Sequence of chain 1.C:
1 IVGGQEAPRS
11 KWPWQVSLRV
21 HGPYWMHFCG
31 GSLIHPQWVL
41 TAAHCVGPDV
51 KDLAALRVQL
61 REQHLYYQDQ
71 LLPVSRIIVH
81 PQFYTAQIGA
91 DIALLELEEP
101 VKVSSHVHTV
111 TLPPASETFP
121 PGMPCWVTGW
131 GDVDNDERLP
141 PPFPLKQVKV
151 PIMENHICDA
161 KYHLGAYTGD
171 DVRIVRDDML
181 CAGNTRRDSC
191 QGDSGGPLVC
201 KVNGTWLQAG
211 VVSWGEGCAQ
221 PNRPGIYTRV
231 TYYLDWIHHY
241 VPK

Binding-site contacts:
Ligand atom O12 contacts residue GLY215 of chain 1.C at 3.3 Å (h-bond).
Ligand atom C2 contacts residue GLY215 of chain 1.C at 3.6 Å.
Ligand atom C3 contacts residue SER194 of chain 1.C at 3.7 Å.
Ligand atom C6 contacts residue VAL212 of chain 1.C at 3.5 Å (hydrophobic).
Ligand atom C5 contacts residue SER194 of chain 1.C at 3.6 Å.
Ligand atom C6 contacts residue SER189 of chain 1.C at 3.6 Å.
Ligand atom C16 contacts residue GLY215 of chain 1.C at 3.9 Å.
Ligand atom C7 contacts residue ASP188 of chain 1.C at 3.8 Å.
Ligand atom N8 contacts residue CYS218 of chain 1.C at 4.0 Å.
Ligand atom C26 contacts residue TYR84 of chain 1.A at 4.0 Å (hydrophobic).
Ligand atom O12 contacts residue GLY217 of chain 1.C at 3.2 Å (h-bond).
Ligand atom C9 contacts residue GLY215 of chain 1.C at 3.7 Å.
Ligand atom C7 contacts residue SER189 of chain 1.C at 3.8 Å.
Ligand atom C11 contacts residue GLY215 of chain 1.C at 3.1 Å.
Ligand atom C3 contacts residue GLN191 of chain 1.C at 3.7 Å.
Ligand atom C18 contacts residue GLY215 of chain 1.C at 3.3 Å.
Ligand atom N8 contacts residue GLY217 of chain 1.C at 3.5 Å (h-bond).
Ligand atom C5 contacts residue CYS190 of chain 1.C at 3.6 Å (hydrophobic).
Ligand atom O12 contacts residue GLU216 of chain 1.C at 3.7 Å.
Ligand atom C5 contacts residue GLN191 of chain 1.C at 3.9 Å.
Ligand atom C4 contacts residue TRP214 of chain 1.C at 3.6 Å (hydrophobic).
Ligand atom C22 contacts residue TRP214 of chain 1.C at 4.0 Å (hydrophobic).
Ligand atom C5 contacts residue VAL212 of chain 1.C at 3.5 Å (hydrophobic).
Ligand atom C16 contacts residue GLY217 of chain 1.C at 3.7 Å.
Ligand atom N8 contacts residue SER189 of chain 1.C at 2.8 Å (h-bond).
Ligand atom C26 contacts residue GLU216 of chain 1.C at 3.2 Å.
Ligand atom C7 contacts residue TRP214 of chain 1.C at 3.3 Å (hydrophobic).
Ligand atom C6 contacts residue CYS190 of chain 1.C at 4.0 Å (hydrophobic).
Ligand atom C3 contacts residue CYS190 of chain 1.C at 3.9 Å (hydrophobic).
Ligand atom C22 contacts residue TYR84 of chain 1.A at 3.7 Å (hydrophobic).
Ligand atom C4 contacts residue SER189 of chain 1.C at 4.0 Å.
Ligand atom C28 contacts residue GLU216 of chain 1.C at 3.5 Å.
Ligand atom C7 contacts residue GLY225 of chain 1.C at 3.8 Å.
Ligand atom N14 contacts residue GLY215 of chain 1.C at 3.5 Å (h-bond).
Ligand atom C2 contacts residue GLY217 of chain 1.C at 3.7 Å.
Ligand atom C2 contacts residue TRP214 of chain 1.C at 3.5 Å (hydrophobic).
Ligand atom N8 contacts residue ASP188 of chain 1.C at 2.9 Å (salt-bridge).
Ligand atom C17 contacts residue GLY215 of chain 1.C at 3.5 Å.
Ligand atom C24 contacts residue TYR84 of chain 1.A at 3.8 Å (hydrophobic).
Ligand atom C26 contacts residue PRO48 of chain 1.A at 3.6 Å (hydrophobic).

Sequence of chain 1.A:
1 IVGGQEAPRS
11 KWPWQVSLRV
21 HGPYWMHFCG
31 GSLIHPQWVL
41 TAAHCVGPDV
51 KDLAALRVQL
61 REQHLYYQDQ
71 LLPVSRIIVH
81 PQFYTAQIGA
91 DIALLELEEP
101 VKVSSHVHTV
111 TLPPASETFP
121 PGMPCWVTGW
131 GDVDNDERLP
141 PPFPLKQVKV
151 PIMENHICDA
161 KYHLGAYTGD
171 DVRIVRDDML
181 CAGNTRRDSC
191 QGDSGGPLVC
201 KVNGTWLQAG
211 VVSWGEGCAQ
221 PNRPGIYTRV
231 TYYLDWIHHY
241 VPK

The protein below binds the small molecule below.
Small molecule (SMILES): NCc1cccc(C2CCN(C(=O)c3cncc(CCc4ccccc4)c3)CC2)c1